Sequence of chain 2.A:
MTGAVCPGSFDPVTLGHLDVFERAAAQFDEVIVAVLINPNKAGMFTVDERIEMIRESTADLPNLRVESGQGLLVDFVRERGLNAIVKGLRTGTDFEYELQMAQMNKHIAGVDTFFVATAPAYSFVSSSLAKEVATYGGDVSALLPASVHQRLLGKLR

The protein below binds the small molecule below.
Small molecule (SMILES): Cc1cn(CCC(=O)O)c2ccccc12

Binding-site contacts:
Ligand atom O14 contacts residue HIS18 of chain 2.A at 3.6 Å.
Ligand atom C05 contacts residue GLY89 of chain 2.A at 4.0 Å.
Ligand atom C11 contacts residue PHE11 of chain 2.A at 4.0 Å (hydrophobic).
Ligand atom O13 contacts residue SER10 of chain 2.A at 3.6 Å.
Ligand atom O14 contacts residue GLY9 of chain 2.A at 3.8 Å.
Ligand atom C11 contacts residue PRO8 of chain 2.A at 3.8 Å (hydrophobic).
Ligand atom C05 contacts residue PRO8 of chain 2.A at 3.1 Å (hydrophobic).
Ligand atom C04 contacts residue GLY89 of chain 2.A at 3.9 Å.
Ligand atom C11 contacts residue HIS18 of chain 2.A at 3.6 Å.
Ligand atom C01 contacts residue GLY89 of chain 2.A at 4.1 Å.
Ligand atom C08 contacts residue GLY89 of chain 2.A at 3.3 Å.
Ligand atom O14 contacts residue PHE11 of chain 2.A at 3.2 Å (h-bond).
Ligand atom C12 contacts residue GLY9 of chain 2.A at 3.5 Å.
Ligand atom C15 contacts residue THR119 of chain 2.A at 3.3 Å.
Ligand atom C06 contacts residue GLY89 of chain 2.A at 3.9 Å.
Ligand atom C04 contacts residue HIS18 of chain 2.A at 3.6 Å.
Ligand atom C03 contacts residue GLY89 of chain 2.A at 3.5 Å.
Ligand atom C10 contacts residue LYS88 of chain 2.A at 3.3 Å.
Ligand atom C05 contacts residue PHE11 of chain 2.A at 4.1 Å (hydrophobic).
Ligand atom C08 contacts residue VAL21 of chain 2.A at 3.4 Å (hydrophobic).
Ligand atom O14 contacts residue SER10 of chain 2.A at 3.3 Å (h-bond).
Ligand atom C07 contacts residue VAL21 of chain 2.A at 3.3 Å (hydrophobic).
Ligand atom C06 contacts residue VAL87 of chain 2.A at 4.0 Å (hydrophobic).
Ligand atom C02 contacts residue GLY89 of chain 2.A at 3.8 Å.
Ligand atom C12 contacts residue SER10 of chain 2.A at 3.6 Å.
Ligand atom O13 contacts residue GLY9 of chain 2.A at 3.6 Å.
Ligand atom C05 contacts residue LYS88 of chain 2.A at 3.7 Å.
Ligand atom O13 contacts residue LYS88 of chain 2.A at 4.0 Å.
Ligand atom C11 contacts residue GLY9 of chain 2.A at 3.7 Å.
Ligand atom N09 contacts residue HIS18 of chain 2.A at 3.6 Å.
Ligand atom C15 contacts residue GLY89 of chain 2.A at 3.9 Å.
Ligand atom N09 contacts residue LYS88 of chain 2.A at 3.8 Å.
Ligand atom C11 contacts residue LYS88 of chain 2.A at 3.8 Å.
Ligand atom C07 contacts residue GLY89 of chain 2.A at 3.5 Å.
Ligand atom C06 contacts residue PRO8 of chain 2.A at 3.6 Å (hydrophobic).
Ligand atom C02 contacts residue HIS18 of chain 2.A at 3.5 Å.
Ligand atom C01 contacts residue HIS18 of chain 2.A at 3.6 Å.
Ligand atom C03 contacts residue HIS18 of chain 2.A at 3.5 Å.
Ligand atom C12 contacts residue HIS18 of chain 2.A at 4.0 Å.
Ligand atom C04 contacts residue LYS88 of chain 2.A at 3.9 Å.